The small molecule below binds the protein below.
Small molecule (SMILES): CC(=O)N[C@@H]1[C@@H](O)[C@H](O)[C@@H](CO)O[C@H]1O

Sequence of chain 1.M:
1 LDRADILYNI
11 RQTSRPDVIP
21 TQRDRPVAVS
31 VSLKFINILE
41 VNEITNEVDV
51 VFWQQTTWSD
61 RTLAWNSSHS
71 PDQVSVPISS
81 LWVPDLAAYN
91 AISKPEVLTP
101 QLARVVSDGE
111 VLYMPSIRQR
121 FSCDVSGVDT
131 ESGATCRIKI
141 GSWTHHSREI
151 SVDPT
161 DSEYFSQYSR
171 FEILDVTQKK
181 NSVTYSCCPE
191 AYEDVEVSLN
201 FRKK

Binding-site contacts:
Ligand atom C1 contacts residue SER68 of chain 1.M at 3.9 Å.
Ligand atom C3 contacts residue ASN66 of chain 1.M at 3.6 Å.
Ligand atom N2 contacts residue ASN66 of chain 1.M at 2.5 Å (h-bond).
Ligand atom C1 contacts residue ASN66 of chain 1.M at 1.5 Å.
Ligand atom C5 contacts residue ASN66 of chain 1.M at 3.8 Å.
Ligand atom C7 contacts residue ASN66 of chain 1.M at 3.1 Å.
Ligand atom C8 contacts residue ASN66 of chain 1.M at 4.0 Å.
Ligand atom C6 contacts residue HIS69 of chain 1.M at 4.1 Å.
Ligand atom C4 contacts residue ASN66 of chain 1.M at 4.3 Å.
Ligand atom C6 contacts residue SER68 of chain 1.M at 3.7 Å.
Ligand atom C5 contacts residue SER68 of chain 1.M at 3.6 Å.
Ligand atom C2 contacts residue ASN66 of chain 1.M at 2.4 Å.
Ligand atom O7 contacts residue ASN66 of chain 1.M at 3.5 Å (h-bond).
Ligand atom O5 contacts residue ASN66 of chain 1.M at 2.6 Å (h-bond).
Ligand atom O5 contacts residue SER68 of chain 1.M at 3.6 Å.